Binding-site contacts:
Ligand atom C20 contacts residue ILE127 of chain 1.A at 3.7 Å (hydrophobic).
Ligand atom C15 contacts residue ALA56 of chain 1.A at 3.3 Å (hydrophobic).
Ligand atom CL33 contacts residue ILE130 of chain 1.A at 3.6 Å.
Ligand atom N2 contacts residue ASP57 of chain 1.A at 3.8 Å.
Ligand atom C22 contacts residue GLU59 of chain 1.A at 3.7 Å.
Ligand atom C6 contacts residue ALA56 of chain 1.A at 3.3 Å (hydrophobic).
Ligand atom C28 contacts residue GLU59 of chain 1.A at 3.1 Å.
Ligand atom CL33 contacts residue LEU134 of chain 1.A at 3.3 Å.
Ligand atom C24 contacts residue ARG100 of chain 1.A at 3.8 Å.
Ligand atom C26 contacts residue ILE127 of chain 1.A at 3.4 Å (hydrophobic).
Ligand atom C15 contacts residue LEU93 of chain 1.A at 3.5 Å (hydrophobic).
Ligand atom O31 contacts residue ARG100 of chain 1.A at 2.3 Å (salt-bridge).
Ligand atom C21 contacts residue LEU93 of chain 1.A at 3.7 Å (hydrophobic).
Ligand atom C24 contacts residue LEU97 of chain 1.A at 3.4 Å (hydrophobic).
Ligand atom N12 contacts residue LEU52 of chain 1.A at 3.8 Å.
Ligand atom N14 contacts residue ASP57 of chain 1.A at 2.9 Å (salt-bridge).
Ligand atom C9 contacts residue ASP57 of chain 1.A at 3.8 Å.
Ligand atom C24 contacts residue LEU93 of chain 1.A at 2.9 Å (hydrophobic).
Ligand atom O31 contacts residue LEU93 of chain 1.A at 3.4 Å (h-bond).
Ligand atom C10 contacts residue LEU60 of chain 1.A at 3.6 Å (hydrophobic).
Ligand atom C28 contacts residue LEU93 of chain 1.A at 3.5 Å (hydrophobic).
Ligand atom C6 contacts residue ASP57 of chain 1.A at 3.1 Å.
Ligand atom C20 contacts residue HIS229 of chain 1.A at 3.7 Å.
Ligand atom C32 contacts residue ILE130 of chain 1.A at 3.8 Å (hydrophobic).
Ligand atom C7 contacts residue ALA56 of chain 1.A at 3.7 Å (hydrophobic).
Ligand atom C28 contacts residue ARG100 of chain 1.A at 3.2 Å.
Ligand atom N12 contacts residue ALA56 of chain 1.A at 3.8 Å.
Ligand atom C8 contacts residue LEU230 of chain 1.A at 3.5 Å (hydrophobic).
Ligand atom C10 contacts residue ASP57 of chain 1.A at 3.1 Å.
Ligand atom C16 contacts residue MET49 of chain 1.A at 3.6 Å (hydrophobic).
Ligand atom N3 contacts residue LEU52 of chain 1.A at 3.5 Å (h-bond).
Ligand atom O31 contacts residue GLU59 of chain 1.A at 2.6 Å (salt-bridge).
Ligand atom CL33 contacts residue MET94 of chain 1.A at 3.5 Å.
Ligand atom C24 contacts residue MET94 of chain 1.A at 3.8 Å (hydrophobic).
Ligand atom N4 contacts residue LEU230 of chain 1.A at 3.0 Å.
Ligand atom C25 contacts residue GLU59 of chain 1.A at 2.7 Å.
Ligand atom C29 contacts residue PHE131 of chain 1.A at 3.7 Å (hydrophobic).
Ligand atom C7 contacts residue LEU52 of chain 1.A at 3.5 Å (hydrophobic).
Ligand atom N3 contacts residue ALA56 of chain 1.A at 3.0 Å.
Ligand atom C30 contacts residue ILE130 of chain 1.A at 3.8 Å (hydrophobic).

This protein binds this small molecule.
Small molecule (SMILES): Oc1ccc(CCNc2nc(SCCCc3ccc(Cl)cc3)nc(N3CCNCC3)n2)cc1

Sequence of chain 1.A:
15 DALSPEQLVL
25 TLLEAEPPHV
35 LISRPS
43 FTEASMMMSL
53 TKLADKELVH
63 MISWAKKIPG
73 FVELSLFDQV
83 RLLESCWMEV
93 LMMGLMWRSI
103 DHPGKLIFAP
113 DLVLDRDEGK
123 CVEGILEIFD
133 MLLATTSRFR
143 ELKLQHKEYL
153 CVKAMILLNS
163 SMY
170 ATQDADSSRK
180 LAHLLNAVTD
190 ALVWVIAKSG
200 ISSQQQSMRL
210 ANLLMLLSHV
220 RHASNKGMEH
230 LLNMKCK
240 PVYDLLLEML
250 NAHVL